Sequence of chain 1.A:
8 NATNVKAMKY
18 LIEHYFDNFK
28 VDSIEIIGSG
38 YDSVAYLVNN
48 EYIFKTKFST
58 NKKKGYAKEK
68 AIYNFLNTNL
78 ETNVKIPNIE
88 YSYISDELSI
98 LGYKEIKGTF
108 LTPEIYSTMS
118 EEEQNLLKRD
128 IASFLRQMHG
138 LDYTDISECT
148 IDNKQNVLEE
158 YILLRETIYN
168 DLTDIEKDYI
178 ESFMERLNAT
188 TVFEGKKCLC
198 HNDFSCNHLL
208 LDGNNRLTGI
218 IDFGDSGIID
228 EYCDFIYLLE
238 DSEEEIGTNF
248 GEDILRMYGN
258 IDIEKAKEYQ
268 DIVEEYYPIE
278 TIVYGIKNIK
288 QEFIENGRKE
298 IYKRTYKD

The small molecule below binds the protein below.
Small molecule (SMILES): Nc1nc2c(ncn2[C@@H]2O[C@H](CO[P](=O)(O)O[P](=O)(O)NP(=O)(O)O)[C@@H](O)[C@H]2O)c(=O)[nH]1

Binding-site contacts:
Ligand atom O1B contacts residue AKN1 of chain 1.F at 2.9 Å (h-bond).
Ligand atom O3G contacts residue ASP219 of chain 1.A at 3.0 Å (salt-bridge).
Ligand atom O3A contacts residue LYS52 of chain 1.A at 3.5 Å.
Ligand atom O1A contacts residue ASP219 of chain 1.A at 3.0 Å (salt-bridge).
Ligand atom C6 contacts residue ILE103 of chain 1.A at 3.6 Å (hydrophobic).
Ligand atom O2G contacts residue TYR63 of chain 1.A at 2.7 Å (h-bond).
Ligand atom N7 contacts residue ILE50 of chain 1.A at 3.5 Å.
Ligand atom O6 contacts residue TYR100 of chain 1.A at 3.6 Å.
Ligand atom O6 contacts residue ILE218 of chain 1.A at 3.6 Å.
Ligand atom C5 contacts residue ILE50 of chain 1.A at 3.6 Å (hydrophobic).
Ligand atom C8 contacts residue TYR100 of chain 1.A at 3.3 Å (hydrophobic).
Ligand atom O1B contacts residue MG1 of chain 1.H at 3.6 Å.
Ligand atom O3G contacts residue LYS52 of chain 1.A at 2.9 Å (salt-bridge).
Ligand atom O1B contacts residue ASP219 of chain 1.A at 2.8 Å (salt-bridge).
Ligand atom O3G contacts residue MG1 of chain 1.H at 2.2 Å.
Ligand atom N1 contacts residue ILE103 of chain 1.A at 2.8 Å (h-bond).
Ligand atom O2A contacts residue ASP219 of chain 1.A at 3.1 Å.
Ligand atom O1A contacts residue MG1 of chain 1.G at 2.1 Å.
Ligand atom C2 contacts residue ILE103 of chain 1.A at 3.5 Å (hydrophobic).
Ligand atom O3A contacts residue MG1 of chain 1.G at 3.4 Å.
Ligand atom PB contacts residue AKN1 of chain 1.F at 3.6 Å.
Ligand atom PA contacts residue MG1 of chain 1.G at 3.2 Å.
Ligand atom O6 contacts residue ILE103 of chain 1.A at 2.9 Å (h-bond).
Ligand atom PA contacts residue ASP219 of chain 1.A at 3.6 Å.
Ligand atom O1B contacts residue MG1 of chain 1.G at 2.1 Å.
Ligand atom N7 contacts residue TYR100 of chain 1.A at 2.7 Å (h-bond).
Ligand atom PG contacts residue MG1 of chain 1.H at 3.3 Å.
Ligand atom C3' contacts residue ILE218 of chain 1.A at 3.6 Å (hydrophobic).
Ligand atom O2A contacts residue LYS52 of chain 1.A at 3.0 Å (salt-bridge).
Ligand atom O1G contacts residue MG1 of chain 1.H at 3.6 Å.
Ligand atom O2B contacts residue AKN1 of chain 1.F at 3.6 Å.
Ligand atom PB contacts residue MG1 of chain 1.G at 3.3 Å.
Ligand atom O3A contacts residue ASP219 of chain 1.A at 3.6 Å.
Ligand atom N3 contacts residue PHE107 of chain 1.A at 3.4 Å.
Ligand atom O4' contacts residue ILE34 of chain 1.A at 3.5 Å.
Ligand atom O1A contacts residue HIS205 of chain 1.A at 3.3 Å (h-bond).
Ligand atom N1 contacts residue GLU102 of chain 1.A at 3.5 Å.
Ligand atom N3B contacts residue SER40 of chain 1.A at 3.1 Å (h-bond).
Ligand atom N2 contacts residue GLU102 of chain 1.A at 3.6 Å.
Ligand atom N2 contacts residue ILE103 of chain 1.A at 3.2 Å (h-bond).